Sequence of chain 1.B:
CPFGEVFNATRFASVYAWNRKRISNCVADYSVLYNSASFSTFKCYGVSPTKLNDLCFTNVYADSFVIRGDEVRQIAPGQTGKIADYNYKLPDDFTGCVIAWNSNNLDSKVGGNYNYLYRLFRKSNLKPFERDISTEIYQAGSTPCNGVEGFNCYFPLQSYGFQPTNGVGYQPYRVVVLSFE

Binding-site contacts:
Ligand atom O7 contacts residue ASN25 of chain 1.B at 3.8 Å.
Ligand atom C4 contacts residue ASN25 of chain 1.B at 4.0 Å.
Ligand atom O7 contacts residue PHE20 of chain 1.B at 4.4 Å.
Ligand atom C8 contacts residue PHE24 of chain 1.B at 4.1 Å (hydrophobic).
Ligand atom C3 contacts residue ASN25 of chain 1.B at 3.8 Å.
Ligand atom O7 contacts residue GLY21 of chain 1.B at 3.5 Å.
Ligand atom C2 contacts residue ASN25 of chain 1.B at 2.5 Å.
Ligand atom N2 contacts residue ASN25 of chain 1.B at 3.2 Å (h-bond).
Ligand atom C8 contacts residue PHE56 of chain 1.B at 4.1 Å (hydrophobic).
Ligand atom C7 contacts residue ASN25 of chain 1.B at 3.8 Å.
Ligand atom O7 contacts residue PHE24 of chain 1.B at 4.1 Å.
Ligand atom C7 contacts residue PHE24 of chain 1.B at 4.3 Å (hydrophobic).
Ligand atom O5 contacts residue ASN25 of chain 1.B at 2.3 Å (h-bond).
Ligand atom C8 contacts residue LEU50 of chain 1.B at 3.4 Å (hydrophobic).
Ligand atom C5 contacts residue ASN25 of chain 1.B at 3.6 Å.
Ligand atom C1 contacts residue ASN25 of chain 1.B at 1.4 Å.

A small-molecule ligand and the protein it binds are described below.
Small molecule (SMILES): CC(=O)N[C@@H]1[C@@H](O)[C@H](O)[C@@H](CO)O[C@H]1O